Sequence of chain 1.L:
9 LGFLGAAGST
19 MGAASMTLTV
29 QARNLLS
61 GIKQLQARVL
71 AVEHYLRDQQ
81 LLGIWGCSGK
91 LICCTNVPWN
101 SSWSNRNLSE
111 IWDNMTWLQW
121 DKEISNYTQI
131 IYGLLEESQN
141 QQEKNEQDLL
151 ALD

Binding-site contacts:
Ligand atom C4 contacts residue ASN126 of chain 1.L at 4.1 Å.
Ligand atom O7 contacts residue TYR127 of chain 1.L at 4.1 Å.
Ligand atom C8 contacts residue SER125 of chain 1.L at 4.0 Å.
Ligand atom C7 contacts residue GLU123 of chain 1.L at 4.3 Å.
Ligand atom C8 contacts residue TYR127 of chain 1.L at 4.3 Å (hydrophobic).
Ligand atom C8 contacts residue GLU123 of chain 1.L at 3.0 Å.
Ligand atom N2 contacts residue ASN126 of chain 1.L at 2.8 Å (h-bond).
Ligand atom O5 contacts residue ASN126 of chain 1.L at 2.4 Å (h-bond).
Ligand atom C2 contacts residue ASN126 of chain 1.L at 2.4 Å.
Ligand atom C3 contacts residue ASN126 of chain 1.L at 3.7 Å.
Ligand atom C7 contacts residue ASN126 of chain 1.L at 3.3 Å.
Ligand atom C8 contacts residue ASN126 of chain 1.L at 3.9 Å.
Ligand atom O7 contacts residue ASN126 of chain 1.L at 3.6 Å.
Ligand atom N2 contacts residue SER125 of chain 1.L at 4.3 Å.
Ligand atom C1 contacts residue ASN126 of chain 1.L at 1.4 Å.
Ligand atom C8 contacts residue LYS122 of chain 1.L at 3.3 Å.
Ligand atom C5 contacts residue ASN126 of chain 1.L at 3.7 Å.
Ligand atom C8 contacts residue ILE124 of chain 1.L at 4.2 Å (hydrophobic).

The protein below binds the small molecule below.
Small molecule (SMILES): CC(=O)N[C@@H]1[C@@H](O)[C@H](O)[C@@H](CO)O[C@H]1O